The protein below binds the small molecule below.
Small molecule (SMILES): OC[C@H]1O[C@@H](O[C@H]2[C@H](O)[C@H](O)[C@@H](O)O[C@@H]2CO)[C@@H](O)[C@@H](O)[C@@H]1O

Binding-site contacts:
Ligand atom O6 contacts residue TRP293 of chain 1.A at 3.7 Å.
Ligand atom C6 contacts residue TYR421 of chain 1.A at 3.8 Å (hydrophobic).
Ligand atom C4 contacts residue GLU416 of chain 1.A at 3.8 Å.
Ligand atom C5 contacts residue TRP390 of chain 1.A at 3.9 Å (hydrophobic).
Ligand atom O6 contacts residue GLU268 of chain 1.A at 2.8 Å (salt-bridge).
Ligand atom O3 contacts residue HIS415 of chain 1.A at 3.3 Å (h-bond).
Ligand atom O3 contacts residue HIS415 of chain 1.A at 3.8 Å.
Ligand atom O6 contacts residue TRP420 of chain 1.A at 4.1 Å.
Ligand atom C5 contacts residue TRP293 of chain 1.A at 3.7 Å (hydrophobic).
Ligand atom O4 contacts residue TRP390 of chain 1.A at 2.9 Å.
Ligand atom O5 contacts residue TRP293 of chain 1.A at 3.6 Å.
Ligand atom O4 contacts residue GLU416 of chain 1.A at 3.3 Å (salt-bridge).
Ligand atom O2 contacts residue TYR181 of chain 1.A at 4.0 Å.
Ligand atom O4 contacts residue TRP153 of chain 1.A at 3.7 Å.
Ligand atom O6 contacts residue TYR421 of chain 1.A at 3.8 Å.
Ligand atom O6 contacts residue LYS270 of chain 1.A at 4.2 Å.
Ligand atom C5 contacts residue TRP153 of chain 1.A at 4.0 Å (hydrophobic).
Ligand atom O2 contacts residue ASN237 of chain 1.A at 3.0 Å (h-bond).
Ligand atom O6 contacts residue TRP297 of chain 1.A at 3.1 Å (h-bond).
Ligand atom C1 contacts residue GLU337 of chain 1.A at 3.5 Å.
Ligand atom O4 contacts residue PRO413 of chain 1.A at 3.6 Å.
Ligand atom C3 contacts residue TRP153 of chain 1.A at 4.0 Å (hydrophobic).
Ligand atom C6 contacts residue GLU268 of chain 1.A at 2.5 Å.
Ligand atom C3 contacts residue TRP155 of chain 1.A at 4.0 Å (hydrophobic).
Ligand atom O2 contacts residue GLU416 of chain 1.A at 4.1 Å.
Ligand atom O3 contacts residue TRP155 of chain 1.A at 3.4 Å (h-bond).
Ligand atom O6 contacts residue GLU416 of chain 1.A at 2.9 Å (salt-bridge).
Ligand atom C6 contacts residue TRP390 of chain 1.A at 3.8 Å (hydrophobic).
Ligand atom C1 contacts residue TRP293 of chain 1.A at 3.7 Å (hydrophobic).
Ligand atom O3 contacts residue TRP153 of chain 1.A at 3.7 Å.
Ligand atom C6 contacts residue GLU416 of chain 1.A at 3.8 Å.
Ligand atom C6 contacts residue TRP293 of chain 1.A at 3.7 Å (hydrophobic).
Ligand atom O3 contacts residue GLU416 of chain 1.A at 3.3 Å (salt-bridge).
Ligand atom C3 contacts residue TRP390 of chain 1.A at 3.9 Å (hydrophobic).
Ligand atom O6 contacts residue ASN296 of chain 1.A at 3.2 Å (h-bond).
Ligand atom C2 contacts residue GLU337 of chain 1.A at 3.3 Å.
Ligand atom O2 contacts residue GLU337 of chain 1.A at 2.9 Å (salt-bridge).
Ligand atom O4 contacts residue HIS415 of chain 1.A at 3.9 Å.
Ligand atom C5 contacts residue GLU268 of chain 1.A at 3.8 Å.
Ligand atom C4 contacts residue TRP390 of chain 1.A at 3.8 Å (hydrophobic).

Sequence of chain 1.A:
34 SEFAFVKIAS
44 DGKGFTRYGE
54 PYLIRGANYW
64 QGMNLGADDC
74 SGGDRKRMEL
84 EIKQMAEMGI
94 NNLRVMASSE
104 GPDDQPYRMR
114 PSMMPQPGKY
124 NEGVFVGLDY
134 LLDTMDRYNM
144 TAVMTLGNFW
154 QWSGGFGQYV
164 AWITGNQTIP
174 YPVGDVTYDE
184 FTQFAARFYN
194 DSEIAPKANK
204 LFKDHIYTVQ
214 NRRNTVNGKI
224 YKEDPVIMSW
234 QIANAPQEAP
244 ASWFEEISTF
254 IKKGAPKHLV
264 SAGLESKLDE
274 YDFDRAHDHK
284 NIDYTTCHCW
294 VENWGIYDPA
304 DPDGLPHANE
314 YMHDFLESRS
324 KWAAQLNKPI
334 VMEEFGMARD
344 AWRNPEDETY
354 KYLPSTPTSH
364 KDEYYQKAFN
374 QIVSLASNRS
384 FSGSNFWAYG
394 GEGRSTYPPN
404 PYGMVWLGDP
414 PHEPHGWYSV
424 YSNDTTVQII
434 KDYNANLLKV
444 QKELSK